A small-molecule ligand and the protein it binds are described below.
Small molecule (SMILES): CC(=O)N[C@H]1[C@H](O[C@H]2[C@H](O)[C@@H](NC(C)=O)CO[C@@H]2CO)O[C@H](CO)[C@@H](O)[C@@H]1O

Sequence of chain 1.A:
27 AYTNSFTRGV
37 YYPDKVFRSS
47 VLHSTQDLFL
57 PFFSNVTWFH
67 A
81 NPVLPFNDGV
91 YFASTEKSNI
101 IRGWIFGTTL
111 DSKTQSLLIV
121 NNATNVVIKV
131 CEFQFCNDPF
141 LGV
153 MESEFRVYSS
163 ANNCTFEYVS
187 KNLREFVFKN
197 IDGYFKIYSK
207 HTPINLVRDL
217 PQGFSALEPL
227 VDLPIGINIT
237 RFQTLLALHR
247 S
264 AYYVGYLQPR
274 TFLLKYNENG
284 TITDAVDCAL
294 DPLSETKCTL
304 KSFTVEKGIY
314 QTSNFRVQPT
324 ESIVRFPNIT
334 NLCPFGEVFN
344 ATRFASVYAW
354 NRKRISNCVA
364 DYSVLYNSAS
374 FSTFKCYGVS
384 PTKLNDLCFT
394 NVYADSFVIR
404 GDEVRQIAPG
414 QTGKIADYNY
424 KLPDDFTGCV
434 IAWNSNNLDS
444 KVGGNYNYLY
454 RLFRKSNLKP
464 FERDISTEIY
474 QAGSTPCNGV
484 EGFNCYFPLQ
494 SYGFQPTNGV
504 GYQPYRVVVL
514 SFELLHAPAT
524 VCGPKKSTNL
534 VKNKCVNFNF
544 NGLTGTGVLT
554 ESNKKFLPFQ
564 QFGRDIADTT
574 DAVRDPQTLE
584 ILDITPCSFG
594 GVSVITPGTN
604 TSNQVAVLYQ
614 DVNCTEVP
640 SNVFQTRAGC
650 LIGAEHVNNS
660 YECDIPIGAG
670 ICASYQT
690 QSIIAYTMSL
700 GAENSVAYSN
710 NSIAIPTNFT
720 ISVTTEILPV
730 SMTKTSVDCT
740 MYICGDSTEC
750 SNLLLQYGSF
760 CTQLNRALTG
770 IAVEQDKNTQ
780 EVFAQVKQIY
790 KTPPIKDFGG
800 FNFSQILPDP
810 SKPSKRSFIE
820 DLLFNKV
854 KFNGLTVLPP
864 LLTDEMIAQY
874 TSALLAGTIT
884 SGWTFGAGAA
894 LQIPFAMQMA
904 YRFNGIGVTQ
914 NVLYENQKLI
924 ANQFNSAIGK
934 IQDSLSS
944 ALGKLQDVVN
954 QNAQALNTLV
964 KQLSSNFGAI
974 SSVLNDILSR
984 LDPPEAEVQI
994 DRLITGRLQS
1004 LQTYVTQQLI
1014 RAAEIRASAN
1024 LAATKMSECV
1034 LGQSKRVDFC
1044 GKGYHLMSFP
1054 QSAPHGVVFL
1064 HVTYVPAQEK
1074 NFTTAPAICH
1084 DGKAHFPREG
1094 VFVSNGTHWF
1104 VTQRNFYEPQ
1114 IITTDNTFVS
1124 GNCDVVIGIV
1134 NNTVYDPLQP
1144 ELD

Binding-site contacts:
Ligand atom C8 contacts residue GLN580 of chain 1.A at 3.9 Å.
Ligand atom N2 contacts residue ASN331 of chain 1.A at 2.9 Å (h-bond).
Ligand atom C7 contacts residue ASN331 of chain 1.A at 4.1 Å.
Ligand atom C8 contacts residue LEU582 of chain 1.A at 4.2 Å (hydrophobic).
Ligand atom C1 contacts residue ASN331 of chain 1.A at 1.4 Å.
Ligand atom C2 contacts residue ASN331 of chain 1.A at 2.6 Å.
Ligand atom N2 contacts residue GLN580 of chain 1.A at 3.7 Å.
Ligand atom C3 contacts residue ASN331 of chain 1.A at 3.7 Å.
Ligand atom C4 contacts residue ASN331 of chain 1.A at 4.2 Å.
Ligand atom C5 contacts residue ASN331 of chain 1.A at 3.6 Å.
Ligand atom C7 contacts residue GLN580 of chain 1.A at 4.2 Å.
Ligand atom O5 contacts residue ASN331 of chain 1.A at 2.4 Å (h-bond).